This small molecule binds to this protein.
Small molecule (SMILES): COc1ccc(C)cc1S(=O)(=O)NCC1(c2ccccc2)CCN(C(=O)NCc2ccc(C)cc2)CC1

Sequence of chain 1.A:
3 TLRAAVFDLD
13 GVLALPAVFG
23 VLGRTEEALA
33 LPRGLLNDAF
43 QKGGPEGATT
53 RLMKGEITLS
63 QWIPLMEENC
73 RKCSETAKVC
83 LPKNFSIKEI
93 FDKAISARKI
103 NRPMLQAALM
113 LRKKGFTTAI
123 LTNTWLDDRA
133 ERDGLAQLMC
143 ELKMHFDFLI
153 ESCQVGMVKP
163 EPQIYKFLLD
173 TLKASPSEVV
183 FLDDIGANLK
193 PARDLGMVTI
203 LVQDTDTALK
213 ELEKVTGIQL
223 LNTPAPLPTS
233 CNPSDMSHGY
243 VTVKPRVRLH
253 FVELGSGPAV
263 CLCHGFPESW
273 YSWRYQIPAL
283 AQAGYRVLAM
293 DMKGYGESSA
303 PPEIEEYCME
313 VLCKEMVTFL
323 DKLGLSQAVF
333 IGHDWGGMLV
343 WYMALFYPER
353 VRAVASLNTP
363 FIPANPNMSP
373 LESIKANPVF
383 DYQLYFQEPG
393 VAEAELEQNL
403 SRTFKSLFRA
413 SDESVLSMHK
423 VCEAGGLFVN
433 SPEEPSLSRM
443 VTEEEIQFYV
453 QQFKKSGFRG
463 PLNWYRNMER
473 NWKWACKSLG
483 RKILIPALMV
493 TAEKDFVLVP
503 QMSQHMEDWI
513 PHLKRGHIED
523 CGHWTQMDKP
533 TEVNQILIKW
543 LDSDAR

Binding-site contacts:
Ligand atom C10 contacts residue TYR384 of chain 1.A at 3.2 Å (hydrophobic).
Ligand atom C13 contacts residue ASP336 of chain 1.A at 3.3 Å.
Ligand atom C35 contacts residue MET504 of chain 1.A at 3.5 Å (hydrophobic).
Ligand atom C8 contacts residue PHE268 of chain 1.A at 3.8 Å (hydrophobic).
Ligand atom C7 contacts residue VAL499 of chain 1.A at 3.7 Å (hydrophobic).
Ligand atom N12 contacts residue TYR384 of chain 1.A at 3.7 Å.
Ligand atom C36 contacts residue PHE382 of chain 1.A at 3.6 Å (hydrophobic).
Ligand atom C10 contacts residue ASP336 of chain 1.A at 3.5 Å.
Ligand atom C25 contacts residue ILE376 of chain 1.A at 3.6 Å (hydrophobic).
Ligand atom C17 contacts residue TYR384 of chain 1.A at 3.2 Å (hydrophobic).
Ligand atom O11 contacts residue TYR467 of chain 1.A at 2.6 Å (h-bond).
Ligand atom C8 contacts residue TYR467 of chain 1.A at 3.1 Å (hydrophobic).
Ligand atom C18 contacts residue TRP337 of chain 1.A at 3.7 Å (hydrophobic).
Ligand atom C6 contacts residue HIS525 of chain 1.A at 3.4 Å.
Ligand atom N9 contacts residue TYR467 of chain 1.A at 3.4 Å (h-bond).
Ligand atom C16 contacts residue GLN385 of chain 1.A at 3.2 Å.
Ligand atom C7 contacts residue HIS525 of chain 1.A at 3.5 Å.
Ligand atom C2 contacts residue HIS525 of chain 1.A at 3.6 Å.
Ligand atom N12 contacts residue ASP336 of chain 1.A at 3.5 Å (salt-bridge).
Ligand atom C37 contacts residue LEU500 of chain 1.A at 3.8 Å (hydrophobic).
Ligand atom C24 contacts residue GLN385 of chain 1.A at 3.3 Å.
Ligand atom C1 contacts residue HIS525 of chain 1.A at 3.8 Å.
Ligand atom C31 contacts residue GLN385 of chain 1.A at 3.4 Å.
Ligand atom C17 contacts residue GLN385 of chain 1.A at 3.5 Å.
Ligand atom C8 contacts residue ASP336 of chain 1.A at 3.4 Å.
Ligand atom C5 contacts residue HIS525 of chain 1.A at 3.6 Å.
Ligand atom O11 contacts residue TYR384 of chain 1.A at 2.6 Å (h-bond).
Ligand atom C36 contacts residue MET504 of chain 1.A at 3.5 Å (hydrophobic).
Ligand atom C31 contacts residue PHE382 of chain 1.A at 3.0 Å (hydrophobic).
Ligand atom C34 contacts residue THR361 of chain 1.A at 3.8 Å.
Ligand atom C6 contacts residue ASP336 of chain 1.A at 3.8 Å.
Ligand atom C13 contacts residue TRP337 of chain 1.A at 3.6 Å (hydrophobic).
Ligand atom C1 contacts residue MET420 of chain 1.A at 3.8 Å (hydrophobic).
Ligand atom C3 contacts residue TRP526 of chain 1.A at 3.6 Å (hydrophobic).
Ligand atom C33 contacts residue THR361 of chain 1.A at 3.7 Å.
Ligand atom C31 contacts residue ILE376 of chain 1.A at 3.0 Å (hydrophobic).
Ligand atom C35 contacts residue ILE364 of chain 1.A at 3.8 Å (hydrophobic).
Ligand atom C10 contacts residue TYR467 of chain 1.A at 3.2 Å (hydrophobic).
Ligand atom N9 contacts residue ASP336 of chain 1.A at 2.5 Å (salt-bridge).
Ligand atom N19 contacts residue TRP337 of chain 1.A at 3.5 Å.